Sequence of chain 1.C:
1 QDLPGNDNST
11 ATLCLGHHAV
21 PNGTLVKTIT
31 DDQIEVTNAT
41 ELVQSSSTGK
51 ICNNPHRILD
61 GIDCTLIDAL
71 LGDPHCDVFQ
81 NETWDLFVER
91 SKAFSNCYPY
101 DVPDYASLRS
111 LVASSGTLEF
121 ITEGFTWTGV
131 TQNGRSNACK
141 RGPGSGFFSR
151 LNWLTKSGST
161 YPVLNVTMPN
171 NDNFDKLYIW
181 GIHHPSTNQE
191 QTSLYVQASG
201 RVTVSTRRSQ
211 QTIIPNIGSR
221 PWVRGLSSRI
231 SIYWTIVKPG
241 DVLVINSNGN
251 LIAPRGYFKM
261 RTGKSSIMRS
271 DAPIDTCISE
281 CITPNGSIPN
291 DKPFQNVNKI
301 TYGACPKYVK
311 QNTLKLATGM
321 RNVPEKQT

Binding-site contacts:
Ligand atom C7 contacts residue PRO221 of chain 1.C at 4.3 Å (hydrophobic).
Ligand atom C8 contacts residue ASN165 of chain 1.E at 4.5 Å.
Ligand atom N2 contacts residue ASN165 of chain 1.E at 2.9 Å (h-bond).
Ligand atom C4 contacts residue ASN165 of chain 1.E at 4.2 Å.
Ligand atom C2 contacts residue SER219 of chain 1.C at 4.3 Å.
Ligand atom C3 contacts residue TRP222 of chain 1.C at 4.5 Å (hydrophobic).
Ligand atom C8 contacts residue PRO221 of chain 1.C at 4.5 Å (hydrophobic).
Ligand atom C4 contacts residue TRP222 of chain 1.C at 4.3 Å (hydrophobic).
Ligand atom C7 contacts residue SER219 of chain 1.C at 3.9 Å.
Ligand atom C8 contacts residue THR167 of chain 1.E at 4.0 Å.
Ligand atom N2 contacts residue SER219 of chain 1.C at 3.5 Å (h-bond).
Ligand atom O4 contacts residue TRP222 of chain 1.C at 4.3 Å.
Ligand atom C8 contacts residue VAL242 of chain 1.E at 3.7 Å (hydrophobic).
Ligand atom C6 contacts residue THR167 of chain 1.E at 3.5 Å.
Ligand atom C3 contacts residue ASN165 of chain 1.E at 3.8 Å.
Ligand atom C7 contacts residue ASN165 of chain 1.E at 3.2 Å.
Ligand atom O7 contacts residue PRO221 of chain 1.C at 3.4 Å.
Ligand atom O3 contacts residue TRP222 of chain 1.C at 4.2 Å.
Ligand atom C1 contacts residue ASN165 of chain 1.E at 1.4 Å.
Ligand atom O7 contacts residue TRP222 of chain 1.C at 2.9 Å (h-bond).
Ligand atom C3 contacts residue TRP222 of chain 1.C at 3.6 Å (hydrophobic).
Ligand atom O6 contacts residue THR167 of chain 1.E at 3.5 Å.
Ligand atom C5 contacts residue ASN165 of chain 1.E at 3.6 Å.
Ligand atom C2 contacts residue TRP222 of chain 1.C at 4.0 Å (hydrophobic).
Ligand atom C5 contacts residue TRP222 of chain 1.C at 4.0 Å (hydrophobic).
Ligand atom O7 contacts residue ARG220 of chain 1.C at 4.2 Å.
Ligand atom C1 contacts residue TRP222 of chain 1.C at 3.9 Å (hydrophobic).
Ligand atom O5 contacts residue ASN165 of chain 1.E at 2.3 Å (h-bond).
Ligand atom O3 contacts residue TRP222 of chain 1.C at 3.9 Å.
Ligand atom C2 contacts residue TRP222 of chain 1.C at 3.9 Å (hydrophobic).
Ligand atom N2 contacts residue TRP222 of chain 1.C at 4.4 Å.
Ligand atom C1 contacts residue SER219 of chain 1.C at 4.0 Å.
Ligand atom C8 contacts residue SER219 of chain 1.C at 3.8 Å.
Ligand atom O6 contacts residue TRP222 of chain 1.C at 3.2 Å.
Ligand atom O7 contacts residue ASN165 of chain 1.E at 3.0 Å (h-bond).
Ligand atom C8 contacts residue VAL244 of chain 1.E at 4.5 Å (hydrophobic).
Ligand atom C7 contacts residue TRP222 of chain 1.C at 4.0 Å (hydrophobic).
Ligand atom C2 contacts residue ASN165 of chain 1.E at 2.4 Å.
Ligand atom C6 contacts residue VAL244 of chain 1.E at 4.4 Å (hydrophobic).
Ligand atom C4 contacts residue TRP222 of chain 1.C at 4.1 Å (hydrophobic).

A small-molecule ligand and the protein it binds are described below.
Small molecule (SMILES): CC(=O)N[C@H]1[C@H](O[C@H]2[C@H](O)[C@@H](NC(C)=O)CO[C@@H]2CO)O[C@H](CO)[C@@H](O[C@@H]2O[C@H](CO)[C@@H](O)[C@H](O)[C@@H]2O)[C@@H]1O

Sequence of chain 1.E:
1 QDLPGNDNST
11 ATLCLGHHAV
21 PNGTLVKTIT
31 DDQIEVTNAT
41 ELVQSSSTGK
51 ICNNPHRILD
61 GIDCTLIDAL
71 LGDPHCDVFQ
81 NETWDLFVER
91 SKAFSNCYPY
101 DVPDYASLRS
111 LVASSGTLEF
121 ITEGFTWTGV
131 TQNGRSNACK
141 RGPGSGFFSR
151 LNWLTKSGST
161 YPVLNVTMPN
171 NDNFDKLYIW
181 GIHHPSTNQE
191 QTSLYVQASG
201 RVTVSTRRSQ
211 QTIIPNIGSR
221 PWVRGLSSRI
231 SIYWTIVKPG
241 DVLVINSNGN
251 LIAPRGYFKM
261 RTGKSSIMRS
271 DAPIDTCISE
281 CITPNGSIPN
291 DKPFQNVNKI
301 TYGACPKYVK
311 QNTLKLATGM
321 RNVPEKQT